This protein binds this small molecule.
Small molecule (SMILES): N[C@@H](CO)C(=O)O

Sequence of chain 1.B:
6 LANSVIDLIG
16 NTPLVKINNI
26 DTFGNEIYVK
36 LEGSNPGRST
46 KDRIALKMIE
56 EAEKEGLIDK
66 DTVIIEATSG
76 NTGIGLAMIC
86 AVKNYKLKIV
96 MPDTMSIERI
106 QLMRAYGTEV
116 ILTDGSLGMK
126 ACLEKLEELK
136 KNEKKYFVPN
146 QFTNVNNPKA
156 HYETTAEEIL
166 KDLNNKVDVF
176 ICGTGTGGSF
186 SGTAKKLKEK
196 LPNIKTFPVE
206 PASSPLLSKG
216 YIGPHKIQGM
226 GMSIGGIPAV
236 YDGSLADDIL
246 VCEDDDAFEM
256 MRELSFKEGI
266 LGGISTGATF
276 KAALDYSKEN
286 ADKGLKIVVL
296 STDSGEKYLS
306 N

Binding-site contacts:
Ligand atom OXT contacts residue THR77 of chain 1.B at 2.9 Å (h-bond).
Ligand atom N contacts residue PLP1 of chain 1.M at 1.6 Å.
Ligand atom C contacts residue GLN146 of chain 1.B at 3.8 Å.
Ligand atom OXT contacts residue ACT1 of chain 1.P at 0.5 Å (h-bond).
Ligand atom N contacts residue LYS46 of chain 1.B at 2.4 Å (salt-bridge).
Ligand atom OXT contacts residue THR73 of chain 1.B at 3.5 Å (h-bond).
Ligand atom O contacts residue GLN146 of chain 1.B at 2.9 Å (h-bond).
Ligand atom CB contacts residue GLN146 of chain 1.B at 3.8 Å.
Ligand atom C contacts residue THR77 of chain 1.B at 3.5 Å.
Ligand atom OG contacts residue ACT1 of chain 1.P at 1.6 Å.
Ligand atom OXT contacts residue PLP1 of chain 1.O at 3.5 Å (h-bond).
Ligand atom O contacts residue SER74 of chain 1.B at 2.9 Å (h-bond).
Ligand atom N contacts residue PLP1 of chain 1.O at 1.3 Å.
Ligand atom N contacts residue ACT1 of chain 1.P at 1.9 Å.
Ligand atom C contacts residue LYS46 of chain 1.B at 3.2 Å.
Ligand atom C contacts residue ACT1 of chain 1.P at 0.5 Å.
Ligand atom O contacts residue THR77 of chain 1.B at 3.6 Å.
Ligand atom CA contacts residue GLN146 of chain 1.B at 3.8 Å.
Ligand atom CA contacts residue ACT1 of chain 1.P at 0.7 Å.
Ligand atom CA contacts residue LYS46 of chain 1.B at 2.6 Å.
Ligand atom C contacts residue THR73 of chain 1.B at 3.5 Å.
Ligand atom C contacts residue SER74 of chain 1.B at 3.2 Å.
Ligand atom C contacts residue PLP1 of chain 1.O at 3.4 Å.
Ligand atom N contacts residue SER74 of chain 1.B at 3.4 Å (h-bond).
Ligand atom OXT contacts residue PLP1 of chain 1.M at 3.4 Å.
Ligand atom O contacts residue ACT1 of chain 1.P at 0.3 Å (h-bond).
Ligand atom OXT contacts residue LYS46 of chain 1.B at 2.9 Å (salt-bridge).
Ligand atom CB contacts residue SER74 of chain 1.B at 3.7 Å.
Ligand atom C contacts residue PLP1 of chain 1.M at 3.4 Å.
Ligand atom OXT contacts residue ASN76 of chain 1.B at 3.2 Å (h-bond).
Ligand atom CA contacts residue PLP1 of chain 1.M at 2.3 Å.
Ligand atom CB contacts residue ACT1 of chain 1.P at 0.8 Å.
Ligand atom CA contacts residue PLP1 of chain 1.O at 2.3 Å.
Ligand atom CA contacts residue SER74 of chain 1.B at 3.6 Å.
Ligand atom N contacts residue GLY224 of chain 1.B at 3.4 Å (h-bond).
Ligand atom OXT contacts residue SER74 of chain 1.B at 3.7 Å.
Ligand atom O contacts residue THR73 of chain 1.B at 2.7 Å (h-bond).
Ligand atom CB contacts residue PLP1 of chain 1.O at 3.3 Å.
Ligand atom OG contacts residue SER74 of chain 1.B at 2.6 Å (h-bond).
Ligand atom CB contacts residue PLP1 of chain 1.M at 3.5 Å.